Binding-site contacts:
Ligand atom O3' contacts residue ARG577 of chain 1.A at 3.5 Å.
Ligand atom N3 contacts residue A4 of chain 1.F at 2.7 Å (h-bond).
Ligand atom N6 contacts residue GLU614 of chain 1.A at 3.4 Å (salt-bridge).
Ligand atom N6 contacts residue U6 of chain 1.F at 3.0 Å (h-bond).
Ligand atom N9 contacts residue GLN613 of chain 1.A at 3.5 Å (h-bond).
Ligand atom C1' contacts residue GLN613 of chain 1.A at 3.3 Å.
Ligand atom O4' contacts residue THR584 of chain 1.A at 3.4 Å.
Ligand atom O2' contacts residue GLY580 of chain 1.A at 3.3 Å (h-bond).
Ligand atom N6 contacts residue U8 of chain 1.F at 3.0 Å (h-bond).
Ligand atom C6 contacts residue GLU614 of chain 1.A at 3.3 Å.
Ligand atom OP1 contacts residue ARG282 of chain 1.A at 2.8 Å (salt-bridge).
Ligand atom O5' contacts residue ARG558 of chain 1.A at 3.2 Å (salt-bridge).
Ligand atom N1 contacts residue U8 of chain 1.F at 2.9 Å (h-bond).
Ligand atom O4 contacts residue A4 of chain 1.F at 3.1 Å (h-bond).
Ligand atom C2 contacts residue U7 of chain 1.F at 3.3 Å.
Ligand atom N6 contacts residue U7 of chain 1.F at 3.3 Å (h-bond).
Ligand atom O2' contacts residue THR584 of chain 1.A at 2.7 Å (h-bond).
Ligand atom N3 contacts residue A3 of chain 1.F at 2.8 Å (h-bond).
Ligand atom O4 contacts residue A5 of chain 1.F at 2.8 Å (h-bond).
Ligand atom C2 contacts residue A4 of chain 1.F at 3.4 Å.
Ligand atom O3' contacts residue TYR362 of chain 1.A at 3.1 Å (h-bond).
Ligand atom O2 contacts residue A3 of chain 1.F at 3.4 Å (h-bond).
Ligand atom OP1 contacts residue ARG577 of chain 1.A at 2.9 Å (salt-bridge).
Ligand atom O2' contacts residue ASP576 of chain 1.A at 3.1 Å (salt-bridge).
Ligand atom O4' contacts residue TYR362 of chain 1.A at 3.4 Å.
Ligand atom O2 contacts residue A4 of chain 1.F at 3.2 Å.
Ligand atom C3' contacts residue ASP364 of chain 1.A at 3.5 Å.
Ligand atom OP1 contacts residue MET553 of chain 1.A at 3.4 Å.
Ligand atom N3 contacts residue A5 of chain 1.F at 2.7 Å (h-bond).
Ligand atom C4' contacts residue LEU526 of chain 1.A at 3.2 Å (hydrophobic).
Ligand atom N1 contacts residue U7 of chain 1.F at 2.9 Å (h-bond).
Ligand atom OP1 contacts residue ASP365 of chain 1.A at 3.2 Å (salt-bridge).
Ligand atom O3' contacts residue GLY363 of chain 1.A at 3.2 Å.
Ligand atom OP2 contacts residue ARG558 of chain 1.A at 3.0 Å (salt-bridge).
Ligand atom O4 contacts residue A3 of chain 1.F at 3.0 Å (h-bond).
Ligand atom C2 contacts residue U6 of chain 1.F at 3.4 Å.
Ligand atom O3' contacts residue ASP364 of chain 1.A at 3.0 Å (salt-bridge).
Ligand atom O2 contacts residue THR457 of chain 1.A at 3.3 Å (h-bond).
Ligand atom N1 contacts residue U6 of chain 1.F at 2.7 Å (h-bond).
Ligand atom O2 contacts residue A5 of chain 1.F at 3.2 Å.

The protein below binds the small molecule below.
Small molecule (SMILES): Nc1ncnc2c1ncn2[C@@H]1O[C@H](COP(=O)=O)[C@@H](O[P](=O)(O)OC[C@H]2O[C@@H](n3cnc4c(N)ncnc43)[C@H](O)[C@@H]2O[P](=O)(O)OC[C@H]2O[C@@H](n3cnc4c(N)ncnc43)[C@H](O)[C@@H]2O[P](=O)(O)OC[C@H]2O[C@@H](n3ccc(=O)[nH]c3=O)[C@H](O)[C@@H]2O[P](=O)(O)OC[C@H]2O[C@@H](n3ccc(=O)[nH]c3=O)[C@H](O)[C@@H]2O[P](=O)(O)OC[C@H]2O[C@@H](n3ccc(=O)[nH]c3=O)[C@H](O)[C@@H]2O)[C@H]1O

Sequence of chain 1.A:
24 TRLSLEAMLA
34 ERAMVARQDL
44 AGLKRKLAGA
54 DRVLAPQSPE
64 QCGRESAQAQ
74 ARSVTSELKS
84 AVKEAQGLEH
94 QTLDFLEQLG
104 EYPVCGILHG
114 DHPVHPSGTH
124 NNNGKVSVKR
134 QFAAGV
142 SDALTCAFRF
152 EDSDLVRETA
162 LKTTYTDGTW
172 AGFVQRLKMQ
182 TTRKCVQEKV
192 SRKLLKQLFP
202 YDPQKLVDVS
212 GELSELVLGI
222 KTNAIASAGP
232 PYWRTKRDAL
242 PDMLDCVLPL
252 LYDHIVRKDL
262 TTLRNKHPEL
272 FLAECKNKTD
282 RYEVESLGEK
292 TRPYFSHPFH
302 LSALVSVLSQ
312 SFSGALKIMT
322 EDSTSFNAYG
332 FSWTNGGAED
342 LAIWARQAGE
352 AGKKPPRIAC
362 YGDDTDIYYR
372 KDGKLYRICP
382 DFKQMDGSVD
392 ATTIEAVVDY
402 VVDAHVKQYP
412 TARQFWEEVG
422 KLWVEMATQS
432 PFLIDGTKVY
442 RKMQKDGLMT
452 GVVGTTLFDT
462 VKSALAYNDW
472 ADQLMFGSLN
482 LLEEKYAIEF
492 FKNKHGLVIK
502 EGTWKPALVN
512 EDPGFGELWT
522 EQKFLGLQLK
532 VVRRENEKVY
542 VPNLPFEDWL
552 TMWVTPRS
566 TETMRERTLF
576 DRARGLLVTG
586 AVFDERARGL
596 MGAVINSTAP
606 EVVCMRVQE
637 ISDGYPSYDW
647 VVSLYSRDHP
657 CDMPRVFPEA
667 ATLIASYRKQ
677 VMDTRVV

Sequence of chain 1.B:
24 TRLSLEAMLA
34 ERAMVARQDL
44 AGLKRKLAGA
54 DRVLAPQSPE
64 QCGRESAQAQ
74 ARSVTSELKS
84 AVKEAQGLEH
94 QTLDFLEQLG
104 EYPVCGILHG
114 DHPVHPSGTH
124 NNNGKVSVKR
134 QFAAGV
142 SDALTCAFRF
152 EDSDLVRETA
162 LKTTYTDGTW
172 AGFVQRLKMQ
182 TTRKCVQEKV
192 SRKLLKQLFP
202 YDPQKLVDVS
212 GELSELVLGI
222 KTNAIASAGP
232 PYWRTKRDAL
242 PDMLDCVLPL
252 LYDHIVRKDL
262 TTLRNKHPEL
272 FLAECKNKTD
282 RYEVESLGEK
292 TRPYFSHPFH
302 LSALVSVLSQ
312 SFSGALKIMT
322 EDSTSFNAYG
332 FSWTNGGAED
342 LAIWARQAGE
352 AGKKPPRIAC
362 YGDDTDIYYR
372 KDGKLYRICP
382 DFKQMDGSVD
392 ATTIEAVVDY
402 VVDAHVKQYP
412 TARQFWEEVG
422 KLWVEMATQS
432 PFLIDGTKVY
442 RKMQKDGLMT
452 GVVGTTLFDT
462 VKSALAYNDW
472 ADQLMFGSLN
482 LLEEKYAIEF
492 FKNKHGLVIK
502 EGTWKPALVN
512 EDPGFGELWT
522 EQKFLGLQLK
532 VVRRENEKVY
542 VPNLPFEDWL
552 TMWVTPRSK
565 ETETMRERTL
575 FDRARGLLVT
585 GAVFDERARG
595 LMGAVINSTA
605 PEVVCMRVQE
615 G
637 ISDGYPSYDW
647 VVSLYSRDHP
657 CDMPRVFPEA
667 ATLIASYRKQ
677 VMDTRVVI